This small molecule binds to this protein.
Small molecule (SMILES): CC(=O)N[C@@H]1[C@@H](O)[C@H](O)[C@@H](CO)O[C@H]1O

Binding-site contacts:
Ligand atom O4 contacts residue ARG225 of chain 1.A at 4.3 Å.
Ligand atom C6 contacts residue ASP90 of chain 1.A at 3.0 Å.
Ligand atom O6 contacts residue ASN91 of chain 1.A at 3.3 Å (h-bond).
Ligand atom O7 contacts residue ASN68 of chain 1.A at 3.0 Å (h-bond).
Ligand atom C2 contacts residue ASN91 of chain 1.A at 2.5 Å.
Ligand atom N2 contacts residue GLU70 of chain 1.A at 3.9 Å.
Ligand atom C7 contacts residue ARG225 of chain 1.A at 3.2 Å.
Ligand atom C8 contacts residue CYS94 of chain 1.A at 3.8 Å (hydrophobic).
Ligand atom C1 contacts residue GLU70 of chain 1.A at 4.2 Å.
Ligand atom C5 contacts residue ASN91 of chain 1.A at 3.3 Å.
Ligand atom C5 contacts residue ASP90 of chain 1.A at 4.5 Å.
Ligand atom O7 contacts residue ASN91 of chain 1.A at 3.3 Å (h-bond).
Ligand atom C7 contacts residue CYS94 of chain 1.A at 3.9 Å (hydrophobic).
Ligand atom C4 contacts residue ARG225 of chain 1.A at 3.9 Å.
Ligand atom C8 contacts residue ALA139 of chain 1.A at 4.4 Å (hydrophobic).
Ligand atom C3 contacts residue ARG225 of chain 1.A at 3.5 Å.
Ligand atom O7 contacts residue ARG225 of chain 1.A at 3.7 Å.
Ligand atom C1 contacts residue ASN91 of chain 1.A at 1.4 Å.
Ligand atom C6 contacts residue ASN91 of chain 1.A at 3.1 Å.
Ligand atom O7 contacts residue CYS94 of chain 1.A at 3.5 Å.
Ligand atom C7 contacts residue ASN68 of chain 1.A at 3.8 Å.
Ligand atom C3 contacts residue ASN91 of chain 1.A at 3.7 Å.
Ligand atom O6 contacts residue ASP90 of chain 1.A at 2.7 Å (salt-bridge).
Ligand atom C8 contacts residue CYS140 of chain 1.A at 4.3 Å (hydrophobic).
Ligand atom N2 contacts residue ASN91 of chain 1.A at 3.4 Å (h-bond).
Ligand atom C8 contacts residue PRO141 of chain 1.A at 3.7 Å (hydrophobic).
Ligand atom N2 contacts residue ARG225 of chain 1.A at 3.2 Å (salt-bridge).
Ligand atom C8 contacts residue ASN68 of chain 1.A at 3.5 Å.
Ligand atom C8 contacts residue ARG225 of chain 1.A at 3.6 Å.
Ligand atom O3 contacts residue ARG225 of chain 1.A at 2.4 Å (salt-bridge).
Ligand atom C2 contacts residue ARG225 of chain 1.A at 3.7 Å.
Ligand atom C8 contacts residue GLU70 of chain 1.A at 3.8 Å.
Ligand atom O5 contacts residue ASN91 of chain 1.A at 2.5 Å (h-bond).
Ligand atom C7 contacts residue GLU70 of chain 1.A at 3.9 Å.
Ligand atom C4 contacts residue ASN91 of chain 1.A at 3.9 Å.
Ligand atom C7 contacts residue ASN91 of chain 1.A at 3.6 Å.

Sequence of chain 1.A:
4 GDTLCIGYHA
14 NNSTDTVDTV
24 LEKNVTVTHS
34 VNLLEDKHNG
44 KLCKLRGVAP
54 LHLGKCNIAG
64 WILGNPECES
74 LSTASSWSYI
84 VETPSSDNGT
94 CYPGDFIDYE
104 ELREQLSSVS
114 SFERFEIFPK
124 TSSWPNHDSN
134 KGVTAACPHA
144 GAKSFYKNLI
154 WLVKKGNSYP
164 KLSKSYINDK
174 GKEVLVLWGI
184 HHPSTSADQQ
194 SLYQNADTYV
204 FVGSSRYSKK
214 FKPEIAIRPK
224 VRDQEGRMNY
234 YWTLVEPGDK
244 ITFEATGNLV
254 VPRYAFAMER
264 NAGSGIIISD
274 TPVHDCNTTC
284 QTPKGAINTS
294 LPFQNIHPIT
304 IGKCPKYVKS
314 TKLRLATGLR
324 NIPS